Sequence of chain 4.B:
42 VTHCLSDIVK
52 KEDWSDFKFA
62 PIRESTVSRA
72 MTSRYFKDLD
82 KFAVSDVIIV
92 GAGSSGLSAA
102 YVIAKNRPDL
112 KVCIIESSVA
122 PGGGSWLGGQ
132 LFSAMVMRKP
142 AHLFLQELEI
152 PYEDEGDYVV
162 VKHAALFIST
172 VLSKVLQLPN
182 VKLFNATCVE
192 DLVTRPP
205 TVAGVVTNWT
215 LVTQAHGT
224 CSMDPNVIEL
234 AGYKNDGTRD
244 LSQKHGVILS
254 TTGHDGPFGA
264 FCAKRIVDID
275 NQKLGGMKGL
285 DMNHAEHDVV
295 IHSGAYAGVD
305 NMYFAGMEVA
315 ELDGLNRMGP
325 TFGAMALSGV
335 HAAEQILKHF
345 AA

Binding-site contacts:
Ligand atom N2 contacts residue SER118 of chain 1.B at 3.4 Å (h-bond).
Ligand atom O13 contacts residue SER118 of chain 1.B at 3.2 Å (h-bond).
Ligand atom N4 contacts residue VAL190 of chain 1.B at 3.0 Å (h-bond).
Ligand atom C13 contacts residue SER118 of chain 1.B at 3.2 Å.
Ligand atom N3 contacts residue ILE116 of chain 1.B at 3.5 Å (h-bond).
Ligand atom O11 contacts residue GLY94 of chain 1.B at 3.5 Å.
Ligand atom O9 contacts residue GLY323 of chain 1.B at 2.9 Å (h-bond).
Ligand atom O10 contacts residue ARG321 of chain 1.B at 2.8 Å (salt-bridge).
Ligand atom N1 contacts residue GLY323 of chain 1.B at 3.3 Å (h-bond).
Ligand atom O5 contacts residue SER96 of chain 1.B at 3.6 Å (h-bond).
Ligand atom O14 contacts residue GLY92 of chain 1.B at 3.1 Å.
Ligand atom O8 contacts residue HIS257 of chain 1.B at 3.6 Å (h-bond).
Ligand atom O7 contacts residue PHE326 of chain 1.B at 3.4 Å.
Ligand atom C8 contacts residue THR254 of chain 1.B at 3.5 Å.
Ligand atom O4 contacts residue SER95 of chain 1.B at 3.5 Å (h-bond).
Ligand atom O6 contacts residue MET329 of chain 1.B at 3.4 Å (h-bond).
Ligand atom O12 contacts residue GLY124 of chain 1.B at 3.2 Å.
Ligand atom O3 contacts residue GLY256 of chain 1.B at 3.3 Å.
Ligand atom C5 contacts residue THR325 of chain 1.B at 3.3 Å.
Ligand atom O9 contacts residue MET322 of chain 1.B at 3.4 Å (h-bond).
Ligand atom O13 contacts residue GLU117 of chain 1.B at 2.6 Å (salt-bridge).
Ligand atom O12 contacts residue GLU117 of chain 1.B at 2.7 Å (salt-bridge).
Ligand atom N1 contacts residue ASP227 of chain 4.B at 2.9 Å (salt-bridge).
Ligand atom O5 contacts residue GLY310 of chain 1.B at 3.5 Å.
Ligand atom C14 contacts residue ILE116 of chain 1.B at 3.5 Å (hydrophobic).
Ligand atom C7 contacts residue GLY323 of chain 1.B at 3.3 Å.
Ligand atom C4 contacts residue ASP227 of chain 4.B at 3.1 Å.
Ligand atom N5 contacts residue VAL190 of chain 1.B at 3.0 Å (h-bond).
Ligand atom O6 contacts residue SER95 of chain 1.B at 3.3 Å (h-bond).
Ligand atom C12 contacts residue GLU117 of chain 1.B at 3.5 Å.
Ligand atom O1 contacts residue GLY125 of chain 1.B at 3.0 Å (h-bond).
Ligand atom N3 contacts residue SER118 of chain 1.B at 3.1 Å (h-bond).
Ligand atom C5 contacts residue GLY323 of chain 1.B at 3.5 Å.
Ligand atom O13 contacts residue SER119 of chain 1.B at 3.5 Å (h-bond).
Ligand atom N6 contacts residue PHE261 of chain 1.B at 3.3 Å.
Ligand atom O4 contacts residue SER96 of chain 1.B at 2.7 Å (h-bond).
Ligand atom O5 contacts residue MET311 of chain 1.B at 2.8 Å (h-bond).
Ligand atom C6 contacts residue GLY323 of chain 1.B at 3.3 Å.
Ligand atom C14 contacts residue SER118 of chain 1.B at 3.4 Å.
Ligand atom O9 contacts residue ARG321 of chain 1.B at 2.9 Å (salt-bridge).

The small molecule below binds the protein below.
Small molecule (SMILES): C[C@H](/N=C/C(=O)O)C(=O)[C@H](O)COP(=O)(O)OP(=O)(O)OC[C@H]1O[C@@H](n2cnc3c(N)ncnc32)[C@H](O)[C@@H]1O

Sequence of chain 1.B:
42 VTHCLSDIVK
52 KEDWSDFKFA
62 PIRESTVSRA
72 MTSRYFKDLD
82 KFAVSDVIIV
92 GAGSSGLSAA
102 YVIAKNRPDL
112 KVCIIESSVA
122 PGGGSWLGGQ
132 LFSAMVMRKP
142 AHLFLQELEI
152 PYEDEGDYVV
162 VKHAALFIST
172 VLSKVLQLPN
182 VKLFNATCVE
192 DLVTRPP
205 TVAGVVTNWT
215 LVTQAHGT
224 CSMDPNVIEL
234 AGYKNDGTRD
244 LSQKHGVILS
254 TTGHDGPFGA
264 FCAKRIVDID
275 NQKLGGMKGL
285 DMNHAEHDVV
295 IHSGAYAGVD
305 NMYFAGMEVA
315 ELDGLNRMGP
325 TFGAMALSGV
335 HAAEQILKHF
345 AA